This small molecule binds to this protein.
Small molecule (SMILES): CC(=O)N[C@H]1[C@H](O[C@H]2[C@H](O)[C@@H](NC(C)=O)CO[C@@H]2CO)O[C@H](CO)[C@@H](O[C@@H]2O[C@H](CO)[C@@H](O)[C@H](O)[C@@H]2O)[C@@H]1O

Sequence of chain 1.R:
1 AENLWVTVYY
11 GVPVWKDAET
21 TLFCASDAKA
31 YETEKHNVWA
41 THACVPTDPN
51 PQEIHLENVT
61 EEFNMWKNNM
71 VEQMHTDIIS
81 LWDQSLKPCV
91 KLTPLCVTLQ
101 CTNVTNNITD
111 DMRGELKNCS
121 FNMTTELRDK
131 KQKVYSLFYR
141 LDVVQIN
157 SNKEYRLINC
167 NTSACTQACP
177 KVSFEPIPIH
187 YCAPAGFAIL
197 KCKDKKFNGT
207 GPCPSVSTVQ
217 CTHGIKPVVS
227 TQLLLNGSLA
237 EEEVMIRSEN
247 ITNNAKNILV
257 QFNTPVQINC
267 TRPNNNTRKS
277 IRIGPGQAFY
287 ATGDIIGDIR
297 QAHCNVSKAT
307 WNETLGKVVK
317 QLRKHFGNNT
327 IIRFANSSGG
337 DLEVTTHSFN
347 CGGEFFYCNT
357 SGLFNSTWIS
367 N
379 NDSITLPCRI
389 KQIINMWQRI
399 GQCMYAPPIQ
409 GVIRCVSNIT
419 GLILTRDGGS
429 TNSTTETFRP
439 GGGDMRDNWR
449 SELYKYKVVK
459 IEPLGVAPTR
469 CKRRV

Binding-site contacts:
Ligand atom O6 contacts residue NAG1 of chain 1.TB at 4.0 Å.
Ligand atom C3 contacts residue ASN332 of chain 1.R at 3.6 Å.
Ligand atom C5 contacts residue NAG1 of chain 1.SB at 4.0 Å.
Ligand atom C1 contacts residue ASN332 of chain 1.R at 1.4 Å.
Ligand atom C6 contacts residue NAG2 of chain 1.SB at 4.0 Å.
Ligand atom O5 contacts residue ASN332 of chain 1.R at 2.3 Å (h-bond).
Ligand atom O4 contacts residue NAG2 of chain 1.SB at 3.5 Å.
Ligand atom C7 contacts residue SER333 of chain 1.R at 4.2 Å.
Ligand atom C8 contacts residue SER333 of chain 1.R at 3.6 Å.
Ligand atom O6 contacts residue NAG2 of chain 1.SB at 3.5 Å (h-bond).
Ligand atom C2 contacts residue ASN332 of chain 1.R at 2.2 Å.
Ligand atom N2 contacts residue SER333 of chain 1.R at 3.8 Å.
Ligand atom C5 contacts residue NAG2 of chain 1.SB at 3.9 Å.
Ligand atom O3 contacts residue NAG1 of chain 1.SB at 4.4 Å.
Ligand atom N2 contacts residue SER357 of chain 1.R at 4.3 Å.
Ligand atom O5 contacts residue NAG1 of chain 1.SB at 4.2 Å.
Ligand atom O7 contacts residue SER357 of chain 1.R at 3.8 Å.
Ligand atom O7 contacts residue ASN355 of chain 1.R at 4.2 Å.
Ligand atom C7 contacts residue NAG1 of chain 1.SB at 4.3 Å.
Ligand atom C2 contacts residue SER357 of chain 1.R at 4.0 Å.
Ligand atom C6 contacts residue NAG1 of chain 1.SB at 3.9 Å.
Ligand atom C4 contacts residue NAG2 of chain 1.SB at 4.2 Å.
Ligand atom C3 contacts residue NAG2 of chain 1.SB at 4.2 Å.
Ligand atom C5 contacts residue ASN332 of chain 1.R at 3.6 Å.
Ligand atom C1 contacts residue SER357 of chain 1.R at 4.0 Å.
Ligand atom O7 contacts residue ASN332 of chain 1.R at 3.8 Å.
Ligand atom O6 contacts residue ARG113 of chain 1.R at 4.4 Å.
Ligand atom O5 contacts residue NAG2 of chain 1.SB at 4.5 Å.
Ligand atom C4 contacts residue ASN332 of chain 1.R at 4.1 Å.
Ligand atom C7 contacts residue ASN332 of chain 1.R at 3.5 Å.
Ligand atom C8 contacts residue THR341 of chain 1.R at 4.0 Å.
Ligand atom O5 contacts residue SER357 of chain 1.R at 4.4 Å.
Ligand atom N2 contacts residue ASN332 of chain 1.R at 2.7 Å (h-bond).
Ligand atom C7 contacts residue SER357 of chain 1.R at 4.2 Å.
Ligand atom O7 contacts residue NAG1 of chain 1.SB at 3.1 Å (h-bond).